Sequence of chain 3.A:
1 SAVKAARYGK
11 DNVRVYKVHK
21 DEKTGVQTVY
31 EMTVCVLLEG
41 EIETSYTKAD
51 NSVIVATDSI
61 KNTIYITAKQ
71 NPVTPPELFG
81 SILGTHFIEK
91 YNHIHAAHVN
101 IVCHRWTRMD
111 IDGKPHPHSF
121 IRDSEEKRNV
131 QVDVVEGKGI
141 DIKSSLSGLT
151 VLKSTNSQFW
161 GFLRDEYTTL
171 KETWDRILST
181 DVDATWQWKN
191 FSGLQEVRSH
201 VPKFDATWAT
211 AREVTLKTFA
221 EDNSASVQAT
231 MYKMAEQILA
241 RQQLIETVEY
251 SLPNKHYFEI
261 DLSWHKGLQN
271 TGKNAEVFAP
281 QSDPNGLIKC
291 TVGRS

Sequence of chain 4.A:
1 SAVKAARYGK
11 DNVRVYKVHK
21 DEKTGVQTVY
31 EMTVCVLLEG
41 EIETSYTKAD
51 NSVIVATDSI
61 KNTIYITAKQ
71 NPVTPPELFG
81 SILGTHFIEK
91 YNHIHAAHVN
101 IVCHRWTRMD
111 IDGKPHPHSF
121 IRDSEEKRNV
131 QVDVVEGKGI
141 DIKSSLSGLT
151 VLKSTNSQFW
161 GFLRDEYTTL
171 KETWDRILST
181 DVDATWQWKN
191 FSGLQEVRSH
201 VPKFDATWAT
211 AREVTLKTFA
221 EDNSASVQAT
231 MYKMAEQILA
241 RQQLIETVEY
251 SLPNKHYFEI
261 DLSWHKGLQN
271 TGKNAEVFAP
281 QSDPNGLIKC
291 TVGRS

Binding-site contacts:
Ligand atom N9 contacts residue THR57 of chain 4.A at 4.0 Å.
Ligand atom O6 contacts residue GLN228 of chain 3.A at 2.8 Å (h-bond).
Ligand atom C6 contacts residue PHE159 of chain 3.A at 3.4 Å (hydrophobic).
Ligand atom O6 contacts residue THR57 of chain 4.A at 3.8 Å.
Ligand atom C2 contacts residue ARG176 of chain 3.A at 3.4 Å.
Ligand atom N3 contacts residue ARG176 of chain 3.A at 2.9 Å (salt-bridge).
Ligand atom O2 contacts residue GLN228 of chain 3.A at 3.9 Å.
Ligand atom N7 contacts residue THR57 of chain 4.A at 2.7 Å (h-bond).
Ligand atom O6 contacts residue PHE159 of chain 3.A at 3.8 Å.
Ligand atom C5 contacts residue THR57 of chain 4.A at 3.8 Å.
Ligand atom C4 contacts residue ARG176 of chain 3.A at 3.7 Å.
Ligand atom C5 contacts residue PHE159 of chain 3.A at 3.4 Å (hydrophobic).
Ligand atom N3 contacts residue PHE159 of chain 3.A at 3.7 Å.
Ligand atom C4 contacts residue ASN254 of chain 3.A at 3.8 Å.
Ligand atom C2 contacts residue PHE159 of chain 3.A at 3.6 Å (hydrophobic).
Ligand atom N3 contacts residue ASN254 of chain 3.A at 3.3 Å (h-bond).
Ligand atom N8 contacts residue THR57 of chain 4.A at 3.2 Å (h-bond).
Ligand atom N1 contacts residue PHE159 of chain 3.A at 3.5 Å.
Ligand atom N8 contacts residue PHE159 of chain 3.A at 3.7 Å.
Ligand atom O2 contacts residue SER226 of chain 3.A at 3.5 Å.
Ligand atom O6 contacts residue TYR8 of chain 4.A at 3.9 Å.
Ligand atom N9 contacts residue ARG176 of chain 3.A at 3.8 Å.
Ligand atom C2 contacts residue GLN228 of chain 3.A at 4.0 Å.
Ligand atom O2 contacts residue ARG176 of chain 3.A at 2.8 Å (salt-bridge).
Ligand atom O2 contacts residue PHE159 of chain 3.A at 3.9 Å.
Ligand atom C4 contacts residue PHE159 of chain 3.A at 3.4 Å (hydrophobic).
Ligand atom N7 contacts residue PHE159 of chain 3.A at 3.6 Å.
Ligand atom N8 contacts residue ASP58 of chain 4.A at 3.8 Å.
Ligand atom N1 contacts residue GLN228 of chain 3.A at 3.1 Å (h-bond).
Ligand atom N9 contacts residue LEU170 of chain 3.A at 4.1 Å.
Ligand atom N7 contacts residue ASP58 of chain 4.A at 4.0 Å.
Ligand atom C2 contacts residue VAL227 of chain 3.A at 3.9 Å (hydrophobic).
Ligand atom O2 contacts residue VAL227 of chain 3.A at 2.9 Å (h-bond).
Ligand atom N8 contacts residue ALA56 of chain 4.A at 3.7 Å.
Ligand atom C6 contacts residue GLN228 of chain 3.A at 3.7 Å.
Ligand atom N7 contacts residue ALA56 of chain 4.A at 3.5 Å.
Ligand atom C2 contacts residue ASN254 of chain 3.A at 3.9 Å.
Ligand atom N9 contacts residue PHE159 of chain 3.A at 3.6 Å.
Ligand atom O6 contacts residue ILE54 of chain 4.A at 3.4 Å.
Ligand atom N8 contacts residue LEU170 of chain 3.A at 3.8 Å.

A protein and the small-molecule ligand that binds it are described below.
Small molecule (SMILES): O=c1[nH]c(=O)c2nn[nH]c2[nH]1